A protein and the small-molecule ligand that binds it are described below.
Small molecule (SMILES): CC(=O)N[C@H]1[C@H](O[C@H]2[C@H](O)[C@@H](NC(C)=O)CO[C@@H]2CO)O[C@H](CO)[C@@H](O[C@@H]2O[C@H](CO)[C@@H](O)[C@H](O[C@H]3O[C@H](CO)[C@@H](O)[C@H](O)[C@@H]3O)[C@@H]2O)[C@@H]1O

Sequence of chain 3.E:
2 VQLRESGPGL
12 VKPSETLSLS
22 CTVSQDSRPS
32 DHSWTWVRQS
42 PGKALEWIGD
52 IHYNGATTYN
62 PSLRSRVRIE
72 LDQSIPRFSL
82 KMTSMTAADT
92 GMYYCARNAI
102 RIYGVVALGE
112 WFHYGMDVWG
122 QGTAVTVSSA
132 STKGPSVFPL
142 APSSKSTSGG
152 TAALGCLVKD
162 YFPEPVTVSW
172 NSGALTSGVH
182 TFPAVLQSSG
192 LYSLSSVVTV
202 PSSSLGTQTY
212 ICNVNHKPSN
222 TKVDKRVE

Binding-site contacts:
Ligand atom C3 contacts residue ASN361 of chain 3.D at 3.8 Å.
Ligand atom O5 contacts residue ASN361 of chain 3.D at 2.3 Å (h-bond).
Ligand atom C3 contacts residue ASN55 of chain 3.E at 4.2 Å.
Ligand atom C1 contacts residue ASN361 of chain 3.D at 1.4 Å.
Ligand atom C8 contacts residue SER357 of chain 3.D at 4.4 Å.
Ligand atom O3 contacts residue ASN55 of chain 3.E at 3.9 Å.
Ligand atom O3 contacts residue TRP112 of chain 3.E at 3.8 Å.
Ligand atom C5 contacts residue ASN361 of chain 3.D at 3.6 Å.
Ligand atom N2 contacts residue ASN361 of chain 3.D at 2.9 Å (h-bond).
Ligand atom O7 contacts residue ASN361 of chain 3.D at 2.9 Å (h-bond).
Ligand atom C8 contacts residue ASN361 of chain 3.D at 4.5 Å.
Ligand atom C8 contacts residue NAG2 of chain 3.S at 3.2 Å.
Ligand atom C7 contacts residue NAG2 of chain 3.S at 4.3 Å.
Ligand atom C4 contacts residue ASN361 of chain 3.D at 4.2 Å.
Ligand atom C7 contacts residue ASN361 of chain 3.D at 3.2 Å.
Ligand atom O7 contacts residue SER357 of chain 3.D at 4.0 Å.
Ligand atom C2 contacts residue ASN361 of chain 3.D at 2.5 Å.

Sequence of chain 3.D:
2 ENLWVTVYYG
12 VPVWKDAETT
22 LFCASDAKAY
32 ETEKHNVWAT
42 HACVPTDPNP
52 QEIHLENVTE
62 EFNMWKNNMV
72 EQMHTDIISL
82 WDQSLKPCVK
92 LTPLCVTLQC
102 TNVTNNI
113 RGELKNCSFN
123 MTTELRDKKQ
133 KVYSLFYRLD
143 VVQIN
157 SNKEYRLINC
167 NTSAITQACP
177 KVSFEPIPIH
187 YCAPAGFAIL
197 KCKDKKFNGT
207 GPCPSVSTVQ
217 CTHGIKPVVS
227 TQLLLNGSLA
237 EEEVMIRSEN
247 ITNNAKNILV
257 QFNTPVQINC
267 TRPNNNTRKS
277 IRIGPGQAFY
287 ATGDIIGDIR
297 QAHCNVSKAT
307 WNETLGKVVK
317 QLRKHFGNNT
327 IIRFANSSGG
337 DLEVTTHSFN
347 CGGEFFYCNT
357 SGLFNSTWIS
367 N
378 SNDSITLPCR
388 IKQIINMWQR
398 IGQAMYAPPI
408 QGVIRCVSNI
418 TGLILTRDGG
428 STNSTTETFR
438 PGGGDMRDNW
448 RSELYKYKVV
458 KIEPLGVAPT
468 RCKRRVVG